A protein and the small-molecule ligand that binds it are described below.
Small molecule (SMILES): CO[C@H](O)c1c[n+]2c([nH]1)[C@H](O)[C@@H](O)[C@H](O)[C@H]2CO

Sequence of chain 1.A:
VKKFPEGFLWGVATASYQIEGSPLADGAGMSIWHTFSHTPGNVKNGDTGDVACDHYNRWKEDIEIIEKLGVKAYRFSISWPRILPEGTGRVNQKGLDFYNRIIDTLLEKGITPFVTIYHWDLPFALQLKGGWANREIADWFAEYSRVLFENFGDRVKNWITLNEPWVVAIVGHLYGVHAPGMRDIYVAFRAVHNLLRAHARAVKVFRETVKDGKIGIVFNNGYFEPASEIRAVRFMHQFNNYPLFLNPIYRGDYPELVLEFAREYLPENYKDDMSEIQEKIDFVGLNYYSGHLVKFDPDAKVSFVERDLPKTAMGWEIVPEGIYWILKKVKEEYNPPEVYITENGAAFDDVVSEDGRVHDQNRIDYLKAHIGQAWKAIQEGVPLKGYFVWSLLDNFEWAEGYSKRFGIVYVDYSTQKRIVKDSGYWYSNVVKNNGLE

Binding-site contacts:
Ligand atom C1 contacts residue GLU373 of chain 1.A at 3.2 Å.
Ligand atom N1 contacts residue GLU373 of chain 1.A at 3.8 Å.
Ligand atom O3 contacts residue TRP428 of chain 1.A at 2.8 Å (h-bond).
Ligand atom C1 contacts residue GLU188 of chain 1.A at 3.6 Å.
Ligand atom C5 contacts residue TRP420 of chain 1.A at 3.7 Å (hydrophobic).
Ligand atom O3 contacts residue TRP420 of chain 1.A at 3.8 Å.
Ligand atom C7 contacts residue GLU188 of chain 1.A at 3.5 Å.
Ligand atom N1 contacts residue GLU188 of chain 1.A at 2.7 Å (salt-bridge).
Ligand atom C8 contacts residue TYR317 of chain 1.A at 3.4 Å (hydrophobic).
Ligand atom C2 contacts residue GLU188 of chain 1.A at 3.7 Å.
Ligand atom C80 contacts residue TYR317 of chain 1.A at 3.2 Å (hydrophobic).
Ligand atom C7 contacts residue TYR317 of chain 1.A at 3.4 Å (hydrophobic).
Ligand atom C4 contacts residue TRP428 of chain 1.A at 3.7 Å (hydrophobic).
Ligand atom O6 contacts residue GLU427 of chain 1.A at 2.7 Å (salt-bridge).
Ligand atom O8 contacts residue TRP346 of chain 1.A at 3.4 Å.
Ligand atom O8 contacts residue TYR317 of chain 1.A at 3.6 Å.
Ligand atom O4 contacts residue TRP428 of chain 1.A at 3.6 Å (h-bond).
Ligand atom C3 contacts residue TRP428 of chain 1.A at 3.7 Å (hydrophobic).
Ligand atom O2 contacts residue ASN187 of chain 1.A at 3.1 Å (h-bond).
Ligand atom O9 contacts residue GLU188 of chain 1.A at 3.4 Å (salt-bridge).
Ligand atom O3 contacts residue GLN42 of chain 1.A at 2.8 Å (h-bond).
Ligand atom C6 contacts residue GLU427 of chain 1.A at 3.3 Å.
Ligand atom N10 contacts residue TYR317 of chain 1.A at 3.4 Å (h-bond).
Ligand atom C3 contacts residue GLU373 of chain 1.A at 3.7 Å.
Ligand atom N10 contacts residue GLU373 of chain 1.A at 3.5 Å (salt-bridge).
Ligand atom C6 contacts residue PHE436 of chain 1.A at 3.5 Å (hydrophobic).
Ligand atom C2 contacts residue GLU373 of chain 1.A at 3.4 Å.
Ligand atom O4 contacts residue GLN42 of chain 1.A at 2.8 Å (h-bond).
Ligand atom O4 contacts residue TRP420 of chain 1.A at 3.2 Å (h-bond).
Ligand atom O2 contacts residue GLU373 of chain 1.A at 2.6 Å (salt-bridge).
Ligand atom O6 contacts residue TRP346 of chain 1.A at 3.4 Å.
Ligand atom O3 contacts residue HIS143 of chain 1.A at 2.9 Å (h-bond).
Ligand atom O9 contacts residue ASN244 of chain 1.A at 3.3 Å.
Ligand atom O4 contacts residue GLU427 of chain 1.A at 2.6 Å (salt-bridge).
Ligand atom O6 contacts residue PHE436 of chain 1.A at 3.6 Å.
Ligand atom O2 contacts residue HIS143 of chain 1.A at 3.4 Å (h-bond).
Ligand atom C3 contacts residue TRP420 of chain 1.A at 3.8 Å (hydrophobic).
Ligand atom C4 contacts residue GLU427 of chain 1.A at 3.6 Å.
Ligand atom O2 contacts residue GLU188 of chain 1.A at 3.6 Å (salt-bridge).
Ligand atom C5 contacts residue TYR317 of chain 1.A at 3.4 Å (hydrophobic).